Binding-site contacts:
Ligand atom C1 contacts residue ASN203 of chain 1.A at 1.4 Å.
Ligand atom O7 contacts residue ASN203 of chain 1.A at 2.9 Å (h-bond).
Ligand atom O5 contacts residue ASN203 of chain 1.A at 2.4 Å (h-bond).
Ligand atom C7 contacts residue THR205 of chain 1.A at 4.2 Å.
Ligand atom C4 contacts residue ASN203 of chain 1.A at 4.3 Å.
Ligand atom C8 contacts residue ASN203 of chain 1.A at 4.4 Å.
Ligand atom O7 contacts residue THR205 of chain 1.A at 4.1 Å.
Ligand atom C6 contacts residue ALA206 of chain 1.A at 4.2 Å (hydrophobic).
Ligand atom O4 contacts residue THR205 of chain 1.A at 4.4 Å.
Ligand atom O7 contacts residue LYS202 of chain 1.A at 3.6 Å.
Ligand atom N2 contacts residue ASN203 of chain 1.A at 3.0 Å (h-bond).
Ligand atom C2 contacts residue ASN203 of chain 1.A at 2.5 Å.
Ligand atom C4 contacts residue THR205 of chain 1.A at 4.3 Å.
Ligand atom C2 contacts residue THR205 of chain 1.A at 4.2 Å.
Ligand atom C7 contacts residue ASN203 of chain 1.A at 3.2 Å.
Ligand atom C3 contacts residue THR205 of chain 1.A at 4.1 Å.
Ligand atom C8 contacts residue THR205 of chain 1.A at 3.8 Å.
Ligand atom C3 contacts residue ASN203 of chain 1.A at 3.8 Å.
Ligand atom C5 contacts residue ASN203 of chain 1.A at 3.6 Å.
Ligand atom C5 contacts residue THR205 of chain 1.A at 3.7 Å.
Ligand atom C1 contacts residue THR205 of chain 1.A at 3.3 Å.
Ligand atom O5 contacts residue THR205 of chain 1.A at 3.9 Å.

Sequence of chain 1.A:
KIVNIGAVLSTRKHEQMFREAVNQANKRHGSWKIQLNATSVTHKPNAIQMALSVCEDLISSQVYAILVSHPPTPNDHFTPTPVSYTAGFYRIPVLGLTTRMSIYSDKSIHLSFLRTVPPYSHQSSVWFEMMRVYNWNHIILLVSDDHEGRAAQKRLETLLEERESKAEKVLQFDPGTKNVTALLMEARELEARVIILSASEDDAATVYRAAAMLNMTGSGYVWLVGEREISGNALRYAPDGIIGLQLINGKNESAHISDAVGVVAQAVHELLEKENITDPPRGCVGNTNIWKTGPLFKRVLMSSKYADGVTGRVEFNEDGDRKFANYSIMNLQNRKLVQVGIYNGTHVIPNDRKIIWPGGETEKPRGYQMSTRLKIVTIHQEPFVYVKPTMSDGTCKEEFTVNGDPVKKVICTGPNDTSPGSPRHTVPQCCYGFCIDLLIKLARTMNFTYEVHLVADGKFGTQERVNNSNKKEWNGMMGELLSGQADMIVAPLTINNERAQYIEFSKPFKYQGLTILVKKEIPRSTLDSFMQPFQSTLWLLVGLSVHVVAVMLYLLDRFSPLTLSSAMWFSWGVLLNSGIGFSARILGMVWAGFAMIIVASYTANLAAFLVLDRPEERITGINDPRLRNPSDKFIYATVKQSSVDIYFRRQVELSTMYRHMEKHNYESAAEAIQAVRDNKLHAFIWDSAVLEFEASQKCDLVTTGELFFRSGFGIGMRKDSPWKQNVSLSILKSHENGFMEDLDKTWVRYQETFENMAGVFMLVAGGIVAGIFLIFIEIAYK

The protein below binds the small molecule below.
Small molecule (SMILES): CC(=O)N[C@H]1[C@H](O[C@H]2[C@H](O)[C@@H](NC(C)=O)CO[C@@H]2CO)O[C@H](CO)[C@@H](O)[C@@H]1O